Binding-site contacts:
Ligand atom C5 contacts residue ASN88 of chain 1.U at 3.7 Å.
Ligand atom C6 contacts residue ILE58 of chain 1.U at 4.1 Å (hydrophobic).
Ligand atom C5 contacts residue ILE58 of chain 1.U at 4.2 Å (hydrophobic).
Ligand atom O5 contacts residue ASN88 of chain 1.U at 2.4 Å (h-bond).
Ligand atom C6 contacts residue GLU105 of chain 1.U at 3.2 Å.
Ligand atom C1 contacts residue ASN88 of chain 1.U at 1.4 Å.
Ligand atom N2 contacts residue ASN88 of chain 1.U at 2.7 Å (h-bond).
Ligand atom C7 contacts residue ASN88 of chain 1.U at 2.9 Å.
Ligand atom C4 contacts residue ASN88 of chain 1.U at 4.3 Å.
Ligand atom O7 contacts residue ARG56 of chain 1.U at 2.3 Å (salt-bridge).
Ligand atom C1 contacts residue GLU105 of chain 1.U at 3.8 Å.
Ligand atom C1 contacts residue ILE58 of chain 1.U at 4.0 Å (hydrophobic).
Ligand atom O6 contacts residue NAG2 of chain 1.JD at 3.6 Å.
Ligand atom O6 contacts residue SER49 of chain 1.U at 4.4 Å.
Ligand atom C1 contacts residue ARG56 of chain 1.U at 4.2 Å.
Ligand atom C8 contacts residue ASN88 of chain 1.U at 3.4 Å.
Ligand atom O6 contacts residue GLU105 of chain 1.U at 2.4 Å (salt-bridge).
Ligand atom C7 contacts residue ARG56 of chain 1.U at 2.9 Å.
Ligand atom C3 contacts residue ARG56 of chain 1.U at 4.3 Å.
Ligand atom C8 contacts residue ARG56 of chain 1.U at 4.0 Å.
Ligand atom C2 contacts residue ASN88 of chain 1.U at 2.6 Å.
Ligand atom O5 contacts residue GLU105 of chain 1.U at 3.0 Å (salt-bridge).
Ligand atom C2 contacts residue ARG56 of chain 1.U at 3.3 Å.
Ligand atom O3 contacts residue ARG56 of chain 1.U at 4.1 Å.
Ligand atom N2 contacts residue ARG56 of chain 1.U at 3.3 Å (salt-bridge).
Ligand atom C2 contacts residue ILE58 of chain 1.U at 4.4 Å (hydrophobic).
Ligand atom O7 contacts residue ASN88 of chain 1.U at 2.9 Å (h-bond).
Ligand atom C5 contacts residue GLU105 of chain 1.U at 3.2 Å.
Ligand atom O5 contacts residue ILE58 of chain 1.U at 3.3 Å.
Ligand atom C8 contacts residue GLY89 of chain 1.U at 4.3 Å.
Ligand atom C3 contacts residue ASN88 of chain 1.U at 3.8 Å.

A protein and the small-molecule ligand that binds it are described below.
Small molecule (SMILES): CC(=O)N[C@@H]1[C@@H](O)[C@H](O)[C@@H](CO)O[C@H]1O

Sequence of chain 1.U:
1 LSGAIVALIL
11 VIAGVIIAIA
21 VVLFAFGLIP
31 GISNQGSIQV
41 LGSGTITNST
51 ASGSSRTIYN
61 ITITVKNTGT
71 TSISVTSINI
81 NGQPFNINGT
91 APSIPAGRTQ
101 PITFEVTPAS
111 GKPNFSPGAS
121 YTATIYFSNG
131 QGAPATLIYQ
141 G